Sequence of chain 1.C:
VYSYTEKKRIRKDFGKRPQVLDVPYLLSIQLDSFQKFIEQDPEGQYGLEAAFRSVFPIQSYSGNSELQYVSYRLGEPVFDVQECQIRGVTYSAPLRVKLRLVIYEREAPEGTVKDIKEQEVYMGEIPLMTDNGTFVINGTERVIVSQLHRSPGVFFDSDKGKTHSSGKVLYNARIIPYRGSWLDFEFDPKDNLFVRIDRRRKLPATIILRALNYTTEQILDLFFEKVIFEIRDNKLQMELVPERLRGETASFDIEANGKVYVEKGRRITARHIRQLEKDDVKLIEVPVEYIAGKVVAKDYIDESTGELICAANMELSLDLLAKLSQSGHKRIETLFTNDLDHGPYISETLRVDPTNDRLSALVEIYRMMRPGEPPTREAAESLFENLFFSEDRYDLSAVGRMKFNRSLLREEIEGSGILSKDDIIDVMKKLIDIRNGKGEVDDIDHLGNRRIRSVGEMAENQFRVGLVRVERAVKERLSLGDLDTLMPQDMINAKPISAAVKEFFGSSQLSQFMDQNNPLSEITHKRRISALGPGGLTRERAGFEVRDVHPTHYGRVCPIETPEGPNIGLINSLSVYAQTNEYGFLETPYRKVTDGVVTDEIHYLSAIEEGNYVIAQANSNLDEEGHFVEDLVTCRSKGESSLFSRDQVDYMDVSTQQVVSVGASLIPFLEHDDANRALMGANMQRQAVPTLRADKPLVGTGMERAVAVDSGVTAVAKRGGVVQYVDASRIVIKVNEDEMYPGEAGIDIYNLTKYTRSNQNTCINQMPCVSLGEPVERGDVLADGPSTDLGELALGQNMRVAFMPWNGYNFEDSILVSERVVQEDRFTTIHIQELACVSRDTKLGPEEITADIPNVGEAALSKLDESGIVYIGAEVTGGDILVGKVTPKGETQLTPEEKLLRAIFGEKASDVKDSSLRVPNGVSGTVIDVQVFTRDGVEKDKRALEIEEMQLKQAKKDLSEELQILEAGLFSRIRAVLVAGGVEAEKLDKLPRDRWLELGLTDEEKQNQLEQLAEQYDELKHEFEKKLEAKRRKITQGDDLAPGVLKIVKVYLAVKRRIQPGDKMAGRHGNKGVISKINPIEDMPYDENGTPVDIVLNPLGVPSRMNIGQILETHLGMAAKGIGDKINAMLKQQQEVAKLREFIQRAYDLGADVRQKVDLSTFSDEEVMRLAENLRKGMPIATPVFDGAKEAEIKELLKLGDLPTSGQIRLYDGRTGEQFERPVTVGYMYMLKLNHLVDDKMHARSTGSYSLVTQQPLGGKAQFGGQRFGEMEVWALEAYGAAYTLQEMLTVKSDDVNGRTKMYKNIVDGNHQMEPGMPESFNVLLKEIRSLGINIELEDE

Sequence of chain 1.F:
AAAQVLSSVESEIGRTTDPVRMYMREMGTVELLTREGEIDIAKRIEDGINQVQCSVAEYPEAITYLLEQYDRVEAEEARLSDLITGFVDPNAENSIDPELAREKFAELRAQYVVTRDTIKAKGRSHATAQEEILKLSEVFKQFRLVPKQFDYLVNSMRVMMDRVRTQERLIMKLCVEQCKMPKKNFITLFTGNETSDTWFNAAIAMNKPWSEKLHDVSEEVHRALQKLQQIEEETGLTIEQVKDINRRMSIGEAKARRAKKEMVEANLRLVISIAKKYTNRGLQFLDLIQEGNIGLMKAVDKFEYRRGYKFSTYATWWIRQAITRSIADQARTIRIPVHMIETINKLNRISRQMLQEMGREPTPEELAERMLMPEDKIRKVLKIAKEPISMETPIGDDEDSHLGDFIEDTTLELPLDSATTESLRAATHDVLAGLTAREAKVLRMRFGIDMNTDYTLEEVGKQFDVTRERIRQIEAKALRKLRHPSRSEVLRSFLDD

Sequence of chain 1.D:
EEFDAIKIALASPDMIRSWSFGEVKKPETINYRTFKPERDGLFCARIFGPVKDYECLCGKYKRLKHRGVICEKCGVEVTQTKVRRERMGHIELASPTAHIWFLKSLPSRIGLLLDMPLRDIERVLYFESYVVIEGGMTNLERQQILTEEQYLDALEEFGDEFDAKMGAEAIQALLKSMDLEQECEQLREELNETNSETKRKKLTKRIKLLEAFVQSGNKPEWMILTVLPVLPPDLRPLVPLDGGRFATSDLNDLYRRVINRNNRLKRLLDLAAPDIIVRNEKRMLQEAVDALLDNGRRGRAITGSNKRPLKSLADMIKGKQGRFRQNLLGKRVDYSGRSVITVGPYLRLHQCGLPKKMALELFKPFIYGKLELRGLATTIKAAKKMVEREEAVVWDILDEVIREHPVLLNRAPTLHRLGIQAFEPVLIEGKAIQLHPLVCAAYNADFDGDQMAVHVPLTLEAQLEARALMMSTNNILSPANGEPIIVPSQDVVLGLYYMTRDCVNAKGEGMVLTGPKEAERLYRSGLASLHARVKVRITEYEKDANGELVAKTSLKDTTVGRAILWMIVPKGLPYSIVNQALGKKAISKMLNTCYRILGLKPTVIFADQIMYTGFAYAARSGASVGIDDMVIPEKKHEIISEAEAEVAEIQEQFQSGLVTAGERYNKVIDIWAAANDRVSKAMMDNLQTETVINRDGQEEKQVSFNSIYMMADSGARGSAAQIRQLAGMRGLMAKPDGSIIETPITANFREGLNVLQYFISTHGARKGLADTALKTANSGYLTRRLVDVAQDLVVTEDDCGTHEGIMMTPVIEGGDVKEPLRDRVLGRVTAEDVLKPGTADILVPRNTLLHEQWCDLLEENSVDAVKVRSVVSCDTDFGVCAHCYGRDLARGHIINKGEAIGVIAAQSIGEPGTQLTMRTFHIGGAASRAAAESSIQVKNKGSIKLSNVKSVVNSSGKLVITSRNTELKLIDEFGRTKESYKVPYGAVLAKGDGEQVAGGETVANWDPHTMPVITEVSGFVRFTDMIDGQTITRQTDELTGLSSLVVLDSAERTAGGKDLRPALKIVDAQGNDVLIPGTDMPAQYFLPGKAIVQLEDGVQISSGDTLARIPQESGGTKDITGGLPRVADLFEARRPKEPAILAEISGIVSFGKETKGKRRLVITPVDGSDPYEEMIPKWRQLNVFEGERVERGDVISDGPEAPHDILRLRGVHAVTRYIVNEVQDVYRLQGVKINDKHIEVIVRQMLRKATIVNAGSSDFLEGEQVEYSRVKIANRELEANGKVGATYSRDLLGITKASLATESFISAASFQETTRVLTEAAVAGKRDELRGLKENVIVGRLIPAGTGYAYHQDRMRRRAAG

Binding-site contacts:
Ligand atom C5' contacts residue LYS1065 of chain 1.C at 3.3 Å.
Ligand atom OP1 contacts residue ARG687 of chain 1.C at 2.9 Å (salt-bridge).
Ligand atom O2 contacts residue MET932 of chain 1.D at 2.8 Å (h-bond).
Ligand atom O2' contacts residue MET932 of chain 1.D at 3.0 Å.
Ligand atom O2' contacts residue GLY463 of chain 1.D at 3.3 Å (h-bond).
Ligand atom O3' contacts residue ASN458 of chain 1.D at 2.8 Å (h-bond).
Ligand atom O3' contacts residue ARG933 of chain 1.D at 3.2 Å (salt-bridge).
Ligand atom O2' contacts residue ARG425 of chain 1.D at 1.7 Å (salt-bridge).
Ligand atom C5' contacts residue ASP460 of chain 1.D at 3.3 Å.
Ligand atom C5' contacts residue GLN688 of chain 1.C at 3.2 Å.
Ligand atom O2' contacts residue HIS1237 of chain 1.C at 3.0 Å (h-bond).
Ligand atom C5' contacts residue ASP464 of chain 1.D at 3.5 Å.
Ligand atom O3' contacts residue LYS1065 of chain 1.C at 3.1 Å (salt-bridge).
Ligand atom O3G contacts residue ASP529 of chain 1.F at 2.6 Å (salt-bridge).
Ligand atom C3' contacts residue MG1 of chain 1.DA at 3.0 Å.
Ligand atom C3' contacts residue GLN688 of chain 1.C at 3.5 Å.
Ligand atom OP1 contacts residue ASP462 of chain 1.D at 3.2 Å (salt-bridge).
Ligand atom N1 contacts residue MET932 of chain 1.D at 3.4 Å (h-bond).
Ligand atom OP1 contacts residue LYS1073 of chain 1.C at 2.5 Å (salt-bridge).
Ligand atom C4' contacts residue ASN458 of chain 1.D at 3.5 Å.
Ligand atom OP1 contacts residue MG1 of chain 1.DA at 2.2 Å.
Ligand atom O3' contacts residue MG1 of chain 1.DA at 1.9 Å.
Ligand atom O3' contacts residue ASP464 of chain 1.D at 3.2 Å (salt-bridge).
Ligand atom O3' contacts residue ASP460 of chain 1.D at 3.4 Å (salt-bridge).
Ligand atom O2A contacts residue ASN568 of chain 1.C at 3.3 Å (h-bond).
Ligand atom OP1 contacts residue ASP460 of chain 1.D at 2.9 Å (salt-bridge).
Ligand atom O3' contacts residue GLN688 of chain 1.C at 2.7 Å (h-bond).
Ligand atom O2' contacts residue ASN458 of chain 1.D at 2.4 Å (h-bond).
Ligand atom C2 contacts residue MET932 of chain 1.D at 3.0 Å (hydrophobic).
Ligand atom C4' contacts residue ASP464 of chain 1.D at 2.9 Å.
Ligand atom O4' contacts residue ARG425 of chain 1.D at 3.3 Å (salt-bridge).
Ligand atom C4' contacts residue LYS1065 of chain 1.C at 3.0 Å.
Ligand atom C2' contacts residue MET932 of chain 1.D at 3.4 Å (hydrophobic).
Ligand atom C2' contacts residue ARG425 of chain 1.D at 2.9 Å.
Ligand atom OP1 contacts residue GLN688 of chain 1.C at 3.3 Å (h-bond).
Ligand atom P contacts residue MG1 of chain 1.DA at 2.5 Å.
Ligand atom C4' contacts residue MG1 of chain 1.DA at 3.2 Å.
Ligand atom O2' contacts residue ASP464 of chain 1.D at 2.8 Å (salt-bridge).
Ligand atom C4' contacts residue GLN688 of chain 1.C at 3.4 Å.
Ligand atom O6 contacts residue ASP529 of chain 1.F at 3.3 Å (salt-bridge).

This protein binds this small molecule.
Small molecule (SMILES): Nc1ccn([C@@H]2O[C@H](CO[P](=O)(O)O[C@H]3[C@@H](O)[C@H](n4ccc(=O)[nH]c4=O)O[C@@H]3CO[P](=O)(O)O[C@H]3[C@@H](O)[C@H](n4cnc5c(=O)nc(N)[nH]c54)O[C@@H]3CO[P](=O)(O)O[C@H]3[C@@H](O)[C@H](n4cnc5c(N)ncnc54)O[C@@H]3CO[P](=O)(O)O[C@H]3[C@@H](O)[C@H](n4cnc5c(=O)[nH]c(N)nc54)O[C@@H]3CO[P](=O)(O)O[P](=O)(O)OP(=O)(O)O)[C@@H](O)[C@H]2O)c(=O)n1